The protein below binds the small molecule below.
Small molecule (SMILES): CC(=O)N[C@@H]1[C@@H](O)[C@H](O)[C@@H](CO)O[C@H]1O

Sequence of chain 1.A:
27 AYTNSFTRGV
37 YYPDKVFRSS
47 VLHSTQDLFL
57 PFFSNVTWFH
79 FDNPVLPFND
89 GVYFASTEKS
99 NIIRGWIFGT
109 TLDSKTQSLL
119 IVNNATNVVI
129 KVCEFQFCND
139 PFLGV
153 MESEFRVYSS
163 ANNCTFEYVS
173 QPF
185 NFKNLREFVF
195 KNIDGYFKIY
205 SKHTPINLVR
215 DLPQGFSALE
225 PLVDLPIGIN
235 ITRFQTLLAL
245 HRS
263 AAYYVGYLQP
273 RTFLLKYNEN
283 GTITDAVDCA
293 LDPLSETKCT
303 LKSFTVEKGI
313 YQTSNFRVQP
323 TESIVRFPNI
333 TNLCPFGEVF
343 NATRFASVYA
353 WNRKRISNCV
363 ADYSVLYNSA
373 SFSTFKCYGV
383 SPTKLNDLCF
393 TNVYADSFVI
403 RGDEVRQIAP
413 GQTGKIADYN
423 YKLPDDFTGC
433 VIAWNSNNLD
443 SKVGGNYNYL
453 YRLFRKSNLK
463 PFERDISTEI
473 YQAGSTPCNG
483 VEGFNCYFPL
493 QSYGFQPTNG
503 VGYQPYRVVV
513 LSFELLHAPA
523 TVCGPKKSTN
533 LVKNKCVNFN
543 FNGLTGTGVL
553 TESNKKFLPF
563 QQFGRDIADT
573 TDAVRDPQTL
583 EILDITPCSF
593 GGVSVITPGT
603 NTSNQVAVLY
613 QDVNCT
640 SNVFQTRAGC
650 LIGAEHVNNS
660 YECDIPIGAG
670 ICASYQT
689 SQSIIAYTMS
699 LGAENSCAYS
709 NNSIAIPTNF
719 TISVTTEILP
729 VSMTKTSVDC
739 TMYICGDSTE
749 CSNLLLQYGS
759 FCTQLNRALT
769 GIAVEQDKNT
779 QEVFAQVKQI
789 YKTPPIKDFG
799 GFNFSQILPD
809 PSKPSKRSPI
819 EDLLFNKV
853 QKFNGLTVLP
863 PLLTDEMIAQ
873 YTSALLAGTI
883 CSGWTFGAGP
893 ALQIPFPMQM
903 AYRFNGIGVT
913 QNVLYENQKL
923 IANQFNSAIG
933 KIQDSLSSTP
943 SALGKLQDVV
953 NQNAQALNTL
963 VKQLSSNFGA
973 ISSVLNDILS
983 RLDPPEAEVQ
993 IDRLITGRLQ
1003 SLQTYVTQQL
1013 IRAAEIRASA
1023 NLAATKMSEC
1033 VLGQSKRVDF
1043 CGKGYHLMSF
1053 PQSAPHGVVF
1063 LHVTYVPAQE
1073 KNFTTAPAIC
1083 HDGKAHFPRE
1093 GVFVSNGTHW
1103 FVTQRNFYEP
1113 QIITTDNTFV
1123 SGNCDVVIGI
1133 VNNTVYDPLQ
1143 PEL

Binding-site contacts:
Ligand atom C3 contacts residue THR1100 of chain 1.A at 3.5 Å.
Ligand atom C2 contacts residue THR1100 of chain 1.A at 3.6 Å.
Ligand atom C3 contacts residue HIS1101 of chain 1.A at 3.6 Å.
Ligand atom C5 contacts residue PHE1103 of chain 1.A at 3.7 Å (hydrophobic).
Ligand atom C2 contacts residue ASN1098 of chain 1.A at 2.4 Å.
Ligand atom N2 contacts residue THR1100 of chain 1.A at 2.8 Å (h-bond).
Ligand atom O3 contacts residue HIS1101 of chain 1.A at 4.5 Å.
Ligand atom C8 contacts residue ASN1098 of chain 1.A at 3.3 Å.
Ligand atom C6 contacts residue PHE1103 of chain 1.A at 3.6 Å (hydrophobic).
Ligand atom O3 contacts residue THR1100 of chain 1.A at 3.7 Å.
Ligand atom C1 contacts residue ASN1098 of chain 1.A at 1.4 Å.
Ligand atom C7 contacts residue THR1100 of chain 1.A at 3.7 Å.
Ligand atom C1 contacts residue PHE1103 of chain 1.A at 3.9 Å (hydrophobic).
Ligand atom N2 contacts residue ASN1098 of chain 1.A at 2.9 Å (h-bond).
Ligand atom C8 contacts residue GLY1099 of chain 1.A at 4.1 Å.
Ligand atom O5 contacts residue ASN1098 of chain 1.A at 2.4 Å (h-bond).
Ligand atom C5 contacts residue ASN1098 of chain 1.A at 3.7 Å.
Ligand atom C4 contacts residue ASN1098 of chain 1.A at 4.2 Å.
Ligand atom O4 contacts residue HIS1101 of chain 1.A at 4.0 Å.
Ligand atom C2 contacts residue HIS1101 of chain 1.A at 4.4 Å.
Ligand atom C7 contacts residue ASN1098 of chain 1.A at 3.4 Å.
Ligand atom C4 contacts residue HIS1101 of chain 1.A at 4.1 Å.
Ligand atom C1 contacts residue THR1100 of chain 1.A at 4.2 Å.
Ligand atom C1 contacts residue HIS1101 of chain 1.A at 4.3 Å.
Ligand atom C8 contacts residue THR1100 of chain 1.A at 3.7 Å.
Ligand atom O7 contacts residue ASN1098 of chain 1.A at 3.5 Å (h-bond).
Ligand atom O5 contacts residue PHE1103 of chain 1.A at 3.5 Å.
Ligand atom C5 contacts residue HIS1101 of chain 1.A at 4.0 Å.
Ligand atom C3 contacts residue ASN1098 of chain 1.A at 3.8 Å.
Ligand atom O6 contacts residue PHE1103 of chain 1.A at 4.0 Å.